Binding-site contacts:
Ligand atom N2 contacts residue ASN343 of chain 1.A at 2.7 Å (h-bond).
Ligand atom O7 contacts residue ASN343 of chain 1.A at 3.8 Å.
Ligand atom O7 contacts residue PHE342 of chain 1.A at 4.4 Å.
Ligand atom C8 contacts residue GLY339 of chain 1.A at 4.3 Å.
Ligand atom C2 contacts residue ASN343 of chain 1.A at 2.5 Å.
Ligand atom C8 contacts residue PHE338 of chain 1.A at 3.9 Å (hydrophobic).
Ligand atom O5 contacts residue ASN343 of chain 1.A at 2.3 Å (h-bond).
Ligand atom C3 contacts residue ASN343 of chain 1.A at 3.9 Å.
Ligand atom C7 contacts residue ASN343 of chain 1.A at 3.1 Å.
Ligand atom C5 contacts residue ASN343 of chain 1.A at 3.6 Å.
Ligand atom C4 contacts residue ASN343 of chain 1.A at 4.2 Å.
Ligand atom C1 contacts residue ASN343 of chain 1.A at 1.4 Å.
Ligand atom C8 contacts residue ASN343 of chain 1.A at 3.5 Å.

Sequence of chain 1.A:
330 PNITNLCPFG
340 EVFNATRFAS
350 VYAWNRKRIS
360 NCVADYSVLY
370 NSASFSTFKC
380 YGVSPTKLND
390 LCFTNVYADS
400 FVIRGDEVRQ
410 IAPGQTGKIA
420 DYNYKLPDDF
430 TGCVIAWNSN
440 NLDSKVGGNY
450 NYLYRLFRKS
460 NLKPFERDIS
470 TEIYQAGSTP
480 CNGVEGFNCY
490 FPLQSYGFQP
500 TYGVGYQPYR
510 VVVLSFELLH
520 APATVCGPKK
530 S

This small molecule binds to this protein.
Small molecule (SMILES): CC(=O)N[C@@H]1[C@@H](O)[C@H](O)[C@@H](CO)O[C@H]1O